Binding-site contacts:
Ligand atom O4 contacts residue ARG67 of chain 1.A at 2.9 Å (salt-bridge).
Ligand atom O6 contacts residue GLU154 of chain 1.A at 2.8 Å (salt-bridge).
Ligand atom C6 contacts residue TRP341 of chain 1.A at 3.5 Å (hydrophobic).
Ligand atom O6 contacts residue TYR156 of chain 1.A at 3.0 Å (h-bond).
Ligand atom O6 contacts residue PHE157 of chain 1.A at 3.6 Å.
Ligand atom O3 contacts residue ARG67 of chain 1.A at 2.8 Å (salt-bridge).
Ligand atom O3 contacts residue TRP341 of chain 1.A at 3.8 Å.
Ligand atom C2 contacts residue GLU112 of chain 1.A at 3.5 Å.
Ligand atom C4 contacts residue TRP341 of chain 1.A at 3.6 Å (hydrophobic).
Ligand atom C2 contacts residue LYS16 of chain 1.A at 3.9 Å.
Ligand atom C6 contacts residue GLU154 of chain 1.A at 3.4 Å.
Ligand atom O3 contacts residue ALA64 of chain 1.A at 3.5 Å.
Ligand atom O2 contacts residue MET331 of chain 1.A at 3.8 Å.
Ligand atom C3 contacts residue TRP63 of chain 1.A at 3.5 Å (hydrophobic).
Ligand atom O3 contacts residue GLU112 of chain 1.A at 3.6 Å (salt-bridge).
Ligand atom O2 contacts residue TRP231 of chain 1.A at 3.6 Å.
Ligand atom C1 contacts residue LYS16 of chain 1.A at 3.8 Å.
Ligand atom C1 contacts residue TRP231 of chain 1.A at 3.6 Å (hydrophobic).
Ligand atom C6 contacts residue PHE157 of chain 1.A at 3.7 Å (hydrophobic).
Ligand atom O2 contacts residue ALA64 of chain 1.A at 3.4 Å.
Ligand atom C1 contacts residue TYR156 of chain 1.A at 3.5 Å (hydrophobic).
Ligand atom C6 contacts residue TYR156 of chain 1.A at 3.8 Å (hydrophobic).
Ligand atom O4 contacts residue ARG345 of chain 1.A at 3.6 Å.
Ligand atom O2 contacts residue LYS16 of chain 1.A at 2.8 Å (salt-bridge).
Ligand atom C4 contacts residue TYR156 of chain 1.A at 3.9 Å (hydrophobic).
Ligand atom C2 contacts residue TRP231 of chain 1.A at 3.6 Å (hydrophobic).
Ligand atom O1 contacts residue ASN13 of chain 1.A at 3.8 Å.
Ligand atom C3 contacts residue ASP66 of chain 1.A at 3.6 Å.
Ligand atom O6 contacts residue PRO155 of chain 1.A at 3.3 Å.
Ligand atom O5 contacts residue TYR156 of chain 1.A at 3.3 Å.
Ligand atom O3 contacts residue ASP66 of chain 1.A at 2.7 Å (salt-bridge).
Ligand atom O2 contacts residue TRP63 of chain 1.A at 3.5 Å (h-bond).
Ligand atom C1 contacts residue ASP15 of chain 1.A at 3.4 Å.
Ligand atom C6 contacts residue PRO155 of chain 1.A at 3.8 Å (hydrophobic).
Ligand atom O2 contacts residue ASP66 of chain 1.A at 2.7 Å (salt-bridge).
Ligand atom C2 contacts residue ASP66 of chain 1.A at 3.4 Å.
Ligand atom O3 contacts residue TRP63 of chain 1.A at 3.0 Å (h-bond).
Ligand atom O1 contacts residue LYS16 of chain 1.A at 3.1 Å (salt-bridge).
Ligand atom O2 contacts residue GLU112 of chain 1.A at 2.6 Å (salt-bridge).
Ligand atom O1 contacts residue ASP15 of chain 1.A at 2.7 Å (salt-bridge).

Sequence of chain 1.A:
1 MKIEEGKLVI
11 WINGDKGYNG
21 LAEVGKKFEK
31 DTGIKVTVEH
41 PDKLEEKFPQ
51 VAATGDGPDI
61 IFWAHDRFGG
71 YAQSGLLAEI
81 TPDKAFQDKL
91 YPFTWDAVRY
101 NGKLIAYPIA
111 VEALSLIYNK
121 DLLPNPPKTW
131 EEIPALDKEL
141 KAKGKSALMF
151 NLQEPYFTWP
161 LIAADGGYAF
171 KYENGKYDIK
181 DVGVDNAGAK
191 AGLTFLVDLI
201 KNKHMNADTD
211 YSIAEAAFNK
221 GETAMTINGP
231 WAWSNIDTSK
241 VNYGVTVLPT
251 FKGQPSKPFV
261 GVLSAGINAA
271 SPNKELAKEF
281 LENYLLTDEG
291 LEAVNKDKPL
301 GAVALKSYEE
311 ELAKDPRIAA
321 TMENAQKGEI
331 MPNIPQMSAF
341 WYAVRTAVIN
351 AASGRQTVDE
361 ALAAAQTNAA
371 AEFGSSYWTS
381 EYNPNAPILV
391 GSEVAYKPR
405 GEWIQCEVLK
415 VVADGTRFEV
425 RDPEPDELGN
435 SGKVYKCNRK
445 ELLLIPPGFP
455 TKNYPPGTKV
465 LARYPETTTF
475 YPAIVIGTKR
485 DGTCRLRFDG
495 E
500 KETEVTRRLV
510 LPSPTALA

The protein below binds the small molecule below.
Small molecule (SMILES): OC[C@H]1O[C@H](O[C@H]2[C@H](O)[C@@H](O)[C@@H](O)O[C@@H]2CO)[C@H](O)[C@@H](O)[C@@H]1O